Sequence of chain 1.A:
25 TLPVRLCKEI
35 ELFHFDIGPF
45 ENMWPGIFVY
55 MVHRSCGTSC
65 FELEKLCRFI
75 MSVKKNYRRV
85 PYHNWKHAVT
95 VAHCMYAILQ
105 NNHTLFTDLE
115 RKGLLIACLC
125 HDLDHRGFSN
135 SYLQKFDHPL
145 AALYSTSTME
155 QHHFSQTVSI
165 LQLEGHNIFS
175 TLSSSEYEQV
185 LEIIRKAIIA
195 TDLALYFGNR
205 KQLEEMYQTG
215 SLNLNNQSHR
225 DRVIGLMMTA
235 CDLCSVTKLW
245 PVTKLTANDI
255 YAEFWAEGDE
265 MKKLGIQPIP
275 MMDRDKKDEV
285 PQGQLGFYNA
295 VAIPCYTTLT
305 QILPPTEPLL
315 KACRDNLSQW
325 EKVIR

Binding-site contacts:
Ligand atom C16 contacts residue PHE291 of chain 1.A at 3.6 Å (hydrophobic).
Ligand atom C30 contacts residue GLU283 of chain 1.A at 3.4 Å.
Ligand atom C24 contacts residue MET275 of chain 1.A at 3.7 Å (hydrophobic).
Ligand atom N34 contacts residue GLY287 of chain 1.A at 3.6 Å.
Ligand atom N23 contacts residue GLY287 of chain 1.A at 3.5 Å (h-bond).
Ligand atom C22 contacts residue TYR255 of chain 1.A at 3.5 Å (hydrophobic).
Ligand atom C31 contacts residue LYS280 of chain 1.A at 3.3 Å.
Ligand atom C25 contacts residue TYR255 of chain 1.A at 3.5 Å (hydrophobic).
Ligand atom C30 contacts residue PRO274 of chain 1.A at 3.5 Å (hydrophobic).
Ligand atom C21 contacts residue PHE291 of chain 1.A at 3.5 Å (hydrophobic).
Ligand atom C22 contacts residue GLN288 of chain 1.A at 3.6 Å.
Ligand atom C22 contacts residue GLY287 of chain 1.A at 3.8 Å.
Ligand atom N23 contacts residue TYR255 of chain 1.A at 3.5 Å (h-bond).
Ligand atom C24 contacts residue GLY287 of chain 1.A at 3.7 Å.
Ligand atom C28 contacts residue MET275 of chain 1.A at 3.8 Å (hydrophobic).
Ligand atom N34 contacts residue TYR255 of chain 1.A at 2.7 Å (h-bond).
Ligand atom C26 contacts residue MET275 of chain 1.A at 3.9 Å (hydrophobic).
Ligand atom C31 contacts residue GLU283 of chain 1.A at 3.6 Å.
Ligand atom N23 contacts residue MET275 of chain 1.A at 3.7 Å.
Ligand atom C15 contacts residue ILE254 of chain 1.A at 3.7 Å (hydrophobic).
Ligand atom N34 contacts residue MET275 of chain 1.A at 3.6 Å.
Ligand atom C32 contacts residue VAL284 of chain 1.A at 3.8 Å (hydrophobic).
Ligand atom C32 contacts residue TYR255 of chain 1.A at 3.5 Å (hydrophobic).
Ligand atom C17 contacts residue PHE291 of chain 1.A at 3.6 Å (hydrophobic).
Ligand atom C25 contacts residue GLY287 of chain 1.A at 3.6 Å.
Ligand atom C29 contacts residue PRO274 of chain 1.A at 3.6 Å (hydrophobic).
Ligand atom N18 contacts residue PHE291 of chain 1.A at 3.8 Å.
Ligand atom N18 contacts residue GLN288 of chain 1.A at 3.9 Å.
Ligand atom C25 contacts residue MET275 of chain 1.A at 3.5 Å (hydrophobic).
Ligand atom C10 contacts residue PHE258 of chain 1.A at 3.9 Å (hydrophobic).
Ligand atom C33 contacts residue GLY287 of chain 1.A at 3.7 Å.
Ligand atom C16 contacts residue GLN288 of chain 1.A at 3.6 Å.
Ligand atom C12 contacts residue PHE291 of chain 1.A at 3.9 Å (hydrophobic).
Ligand atom C26 contacts residue GLY287 of chain 1.A at 3.8 Å.
Ligand atom O20 contacts residue MET275 of chain 1.A at 3.2 Å (h-bond).
Ligand atom C33 contacts residue MET275 of chain 1.A at 3.7 Å (hydrophobic).
Ligand atom C33 contacts residue TYR255 of chain 1.A at 3.6 Å (hydrophobic).
Ligand atom C13 contacts residue LEU237 of chain 1.A at 3.9 Å (hydrophobic).
Ligand atom C31 contacts residue PRO274 of chain 1.A at 3.7 Å (hydrophobic).
Ligand atom C19 contacts residue PHE291 of chain 1.A at 3.8 Å (hydrophobic).

This small molecule binds to this protein.
Small molecule (SMILES): CC(=O)N1CCC(c2nc3ccccc3nc2OC2CN(c3ccc4ccccc4n3)C2)CC1